Binding-site contacts:
Ligand atom I1 contacts residue MET125 of chain 1.M at 3.0 Å.
Ligand atom C16 contacts residue PHE129 of chain 1.M at 3.8 Å (hydrophobic).
Ligand atom O36 contacts residue PRO271 of chain 1.M at 3.3 Å.
Ligand atom C29 contacts residue TYR132 of chain 1.M at 3.3 Å (hydrophobic).
Ligand atom O38 contacts residue TYR132 of chain 1.M at 3.7 Å.
Ligand atom C21 contacts residue TYR132 of chain 1.M at 3.7 Å (hydrophobic).
Ligand atom O31 contacts residue PHE275 of chain 1.M at 3.7 Å.
Ligand atom C32 contacts residue PHE275 of chain 1.M at 3.5 Å (hydrophobic).
Ligand atom O15 contacts residue ILE147 of chain 1.M at 3.3 Å.
Ligand atom N37 contacts residue TYR132 of chain 1.M at 3.0 Å.
Ligand atom O36 contacts residue PHE275 of chain 1.M at 3.7 Å.
Ligand atom C40 contacts residue PHE275 of chain 1.M at 3.7 Å (hydrophobic).
Ligand atom C24 contacts residue PRO271 of chain 1.M at 3.6 Å (hydrophobic).
Ligand atom C17 contacts residue PRO271 of chain 1.M at 3.5 Å (hydrophobic).
Ligand atom C1 contacts residue PHE275 of chain 1.M at 3.5 Å (hydrophobic).
Ligand atom C22 contacts residue LYS270 of chain 1.M at 3.4 Å.
Ligand atom C39 contacts residue PHE129 of chain 1.M at 3.2 Å (hydrophobic).
Ligand atom C39 contacts residue VAL133 of chain 1.M at 3.2 Å (hydrophobic).
Ligand atom C21 contacts residue PRO271 of chain 1.M at 3.6 Å (hydrophobic).
Ligand atom O38 contacts residue PHE129 of chain 1.M at 3.3 Å.
Ligand atom C21 contacts residue GLY143 of chain 1.M at 3.8 Å.
Ligand atom C32 contacts residue ALA128 of chain 1.M at 3.7 Å (hydrophobic).
Ligand atom O38 contacts residue GLY143 of chain 1.M at 3.6 Å.
Ligand atom C23 contacts residue PRO271 of chain 1.M at 3.4 Å (hydrophobic).
Ligand atom C2 contacts residue PHE275 of chain 1.M at 3.6 Å (hydrophobic).
Ligand atom C11 contacts residue TYR279 of chain 1.M at 3.6 Å (hydrophobic).
Ligand atom C16 contacts residue ILE147 of chain 1.M at 3.5 Å (hydrophobic).
Ligand atom O38 contacts residue ALA144 of chain 1.M at 3.6 Å.
Ligand atom C4 contacts residue ILE147 of chain 1.M at 3.7 Å (hydrophobic).
Ligand atom C30 contacts residue TYR132 of chain 1.M at 3.5 Å (hydrophobic).
Ligand atom C6 contacts residue PHE275 of chain 1.M at 3.7 Å (hydrophobic).
Ligand atom O36 contacts residue GLU272 of chain 1.M at 2.9 Å (salt-bridge).
Ligand atom N37 contacts residue PHE129 of chain 1.M at 3.7 Å.
Ligand atom C22 contacts residue GLY143 of chain 1.M at 3.6 Å.
Ligand atom C32 contacts residue TYR274 of chain 1.M at 3.3 Å (hydrophobic).
Ligand atom C22 contacts residue PRO271 of chain 1.M at 3.5 Å (hydrophobic).
Ligand atom C23 contacts residue LYS270 of chain 1.M at 3.6 Å.
Ligand atom C11 contacts residue PHE275 of chain 1.M at 3.7 Å (hydrophobic).
Ligand atom O31 contacts residue TYR132 of chain 1.M at 3.2 Å.
Ligand atom C39 contacts residue ALA144 of chain 1.M at 3.4 Å (hydrophobic).

Sequence of chain 1.M:
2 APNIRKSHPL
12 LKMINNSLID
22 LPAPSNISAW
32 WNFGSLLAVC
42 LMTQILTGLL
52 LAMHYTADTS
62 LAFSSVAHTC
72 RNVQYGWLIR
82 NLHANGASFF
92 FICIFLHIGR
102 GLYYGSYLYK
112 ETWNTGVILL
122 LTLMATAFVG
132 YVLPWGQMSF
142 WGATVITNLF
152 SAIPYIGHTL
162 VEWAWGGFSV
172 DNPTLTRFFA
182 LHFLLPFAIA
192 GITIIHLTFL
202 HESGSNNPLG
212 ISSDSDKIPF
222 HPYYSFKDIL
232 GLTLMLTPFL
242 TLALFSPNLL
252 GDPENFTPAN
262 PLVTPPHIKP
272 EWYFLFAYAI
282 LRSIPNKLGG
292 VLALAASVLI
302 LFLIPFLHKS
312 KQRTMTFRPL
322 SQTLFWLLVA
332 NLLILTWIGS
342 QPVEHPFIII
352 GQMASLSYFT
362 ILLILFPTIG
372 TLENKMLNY

A small-molecule ligand and the protein it binds are described below.
Small molecule (SMILES): CO/N=C(/C(=O)OC)c1ccccc1COc1cc(C)c(I)cc1C